Binding-site contacts:
Ligand atom C14 contacts residue HIS162 of chain 1.B at 3.3 Å.
Ligand atom O5 contacts residue SER143 of chain 1.B at 3.4 Å (h-bond).
Ligand atom O4 contacts residue SER143 of chain 1.B at 3.4 Å (h-bond).
Ligand atom C3 contacts residue GLN188 of chain 1.B at 3.6 Å.
Ligand atom O2 contacts residue MET164 of chain 1.B at 3.2 Å.
Ligand atom C18 contacts residue HIS162 of chain 1.B at 2.9 Å.
Ligand atom C17 contacts residue PHE139 of chain 1.B at 3.6 Å (hydrophobic).
Ligand atom C2 contacts residue ALA190 of chain 1.B at 3.4 Å (hydrophobic).
Ligand atom C3 contacts residue THR189 of chain 1.B at 3.4 Å.
Ligand atom N2 contacts residue GLN188 of chain 1.B at 3.1 Å (h-bond).
Ligand atom N1 contacts residue GLN188 of chain 1.B at 3.4 Å (h-bond).
Ligand atom C12 contacts residue HIS163 of chain 1.B at 3.6 Å.
Ligand atom S1 contacts residue HIS40 of chain 1.B at 2.9 Å (h-bond).
Ligand atom O5 contacts residue HIS162 of chain 1.B at 1.6 Å (h-bond).
Ligand atom C14 contacts residue SER143 of chain 1.B at 3.6 Å.
Ligand atom C26 contacts residue HIS40 of chain 1.B at 3.4 Å.
Ligand atom C13 contacts residue CYS144 of chain 1.B at 2.5 Å (hydrophobic).
Ligand atom C11 contacts residue HIS163 of chain 1.B at 3.4 Å.
Ligand atom N4 contacts residue PHE139 of chain 1.B at 2.8 Å (h-bond).
Ligand atom O4 contacts residue CYS144 of chain 1.B at 2.6 Å (h-bond).
Ligand atom C22 contacts residue HIS40 of chain 1.B at 3.5 Å.
Ligand atom O5 contacts residue HIS171 of chain 1.B at 3.4 Å.
Ligand atom N4 contacts residue GLU165 of chain 1.B at 3.2 Å (salt-bridge).
Ligand atom C19 contacts residue CYS144 of chain 1.B at 1.7 Å (hydrophobic).
Ligand atom C14 contacts residue CYS144 of chain 1.B at 3.1 Å (hydrophobic).
Ligand atom N5 contacts residue CYS144 of chain 1.B at 3.6 Å (h-bond).
Ligand atom C2 contacts residue THR189 of chain 1.B at 3.5 Å.
Ligand atom C8 contacts residue GLU165 of chain 1.B at 3.0 Å.
Ligand atom O2 contacts residue GLU165 of chain 1.B at 3.0 Å (salt-bridge).
Ligand atom C1 contacts residue ALA190 of chain 1.B at 3.5 Å (hydrophobic).
Ligand atom C4 contacts residue THR189 of chain 1.B at 3.6 Å.
Ligand atom O4 contacts residue GLY142 of chain 1.B at 3.5 Å (h-bond).
Ligand atom N3 contacts residue HIS163 of chain 1.B at 2.8 Å (h-bond).
Ligand atom C27 contacts residue GLN188 of chain 1.B at 3.5 Å.
Ligand atom C18 contacts residue GLU165 of chain 1.B at 3.2 Å.
Ligand atom S1 contacts residue CYS144 of chain 1.B at 3.0 Å (h-bond).
Ligand atom O5 contacts residue PHE139 of chain 1.B at 3.2 Å.
Ligand atom C20 contacts residue CYS144 of chain 1.B at 2.3 Å (hydrophobic).
Ligand atom N3 contacts residue CYS144 of chain 1.B at 2.9 Å (h-bond).
Ligand atom O1 contacts residue PRO167 of chain 1.B at 3.6 Å.

Sequence of chain 1.B:
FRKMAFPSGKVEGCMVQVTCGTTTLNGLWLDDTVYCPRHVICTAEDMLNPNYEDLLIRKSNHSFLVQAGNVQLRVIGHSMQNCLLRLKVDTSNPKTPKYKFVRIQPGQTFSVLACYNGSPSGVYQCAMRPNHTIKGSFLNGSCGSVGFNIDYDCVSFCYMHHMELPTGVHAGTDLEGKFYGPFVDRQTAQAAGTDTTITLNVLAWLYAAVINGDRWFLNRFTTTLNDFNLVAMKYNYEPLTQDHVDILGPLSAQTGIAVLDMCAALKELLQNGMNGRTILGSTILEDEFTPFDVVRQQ

The protein below binds the small molecule below.
Small molecule (SMILES): COc1cccc2[nH]c(C(=O)N[C@@H](CC(C)C)C(=O)N[C@@H](C[C@@H]3CCNC3=O)C(=O)c3nc4ccccc4s3)cc12